Binding-site contacts:
Ligand atom C5 contacts residue ASN332 of chain 1.B at 3.5 Å.
Ligand atom C2 contacts residue ASN332 of chain 1.B at 2.5 Å.
Ligand atom C1 contacts residue ASN332 of chain 1.B at 1.4 Å.
Ligand atom O5 contacts residue VAL335 of chain 1.B at 3.4 Å.
Ligand atom C8 contacts residue ASN332 of chain 1.B at 4.4 Å.
Ligand atom C5 contacts residue SER334 of chain 1.B at 3.5 Å.
Ligand atom C3 contacts residue ASN332 of chain 1.B at 3.8 Å.
Ligand atom C7 contacts residue ASN332 of chain 1.B at 3.0 Å.
Ligand atom O5 contacts residue ASN332 of chain 1.B at 2.3 Å (h-bond).
Ligand atom C5 contacts residue VAL335 of chain 1.B at 4.5 Å (hydrophobic).
Ligand atom N2 contacts residue ASN332 of chain 1.B at 3.0 Å (h-bond).
Ligand atom O6 contacts residue SER334 of chain 1.B at 4.2 Å.
Ligand atom O5 contacts residue SER334 of chain 1.B at 3.7 Å.
Ligand atom C1 contacts residue SER334 of chain 1.B at 4.0 Å.
Ligand atom C6 contacts residue VAL335 of chain 1.B at 4.3 Å (hydrophobic).
Ligand atom C4 contacts residue ASN332 of chain 1.B at 4.2 Å.
Ligand atom O7 contacts residue ASN332 of chain 1.B at 2.4 Å (h-bond).
Ligand atom C6 contacts residue SER334 of chain 1.B at 3.5 Å.
Ligand atom C1 contacts residue VAL335 of chain 1.B at 4.1 Å (hydrophobic).

The protein below binds the small molecule below.
Small molecule (SMILES): CC(=O)N[C@@H]1[C@@H](O)[C@H](O)[C@@H](CO)O[C@H]1O

Sequence of chain 1.B:
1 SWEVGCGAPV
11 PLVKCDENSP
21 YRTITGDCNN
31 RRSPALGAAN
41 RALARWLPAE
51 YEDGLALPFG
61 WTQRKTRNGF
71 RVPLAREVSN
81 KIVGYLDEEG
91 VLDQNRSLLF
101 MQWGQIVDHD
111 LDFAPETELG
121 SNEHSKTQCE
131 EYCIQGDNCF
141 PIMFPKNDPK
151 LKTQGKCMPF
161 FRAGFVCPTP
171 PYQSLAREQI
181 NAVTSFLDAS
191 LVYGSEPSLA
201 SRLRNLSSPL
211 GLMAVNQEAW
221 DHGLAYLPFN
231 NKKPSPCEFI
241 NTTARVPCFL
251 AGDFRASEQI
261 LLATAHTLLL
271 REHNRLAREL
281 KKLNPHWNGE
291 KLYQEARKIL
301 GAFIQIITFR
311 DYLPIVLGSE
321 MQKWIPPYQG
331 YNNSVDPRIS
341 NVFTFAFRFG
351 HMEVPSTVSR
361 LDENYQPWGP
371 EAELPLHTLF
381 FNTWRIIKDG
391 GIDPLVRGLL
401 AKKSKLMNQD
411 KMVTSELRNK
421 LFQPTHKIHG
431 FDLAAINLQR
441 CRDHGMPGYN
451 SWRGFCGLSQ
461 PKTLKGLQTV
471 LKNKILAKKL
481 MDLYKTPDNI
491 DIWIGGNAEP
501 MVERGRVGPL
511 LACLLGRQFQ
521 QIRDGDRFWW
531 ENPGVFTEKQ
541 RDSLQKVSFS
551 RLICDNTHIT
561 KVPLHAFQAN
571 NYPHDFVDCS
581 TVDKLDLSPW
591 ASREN